A protein and the small-molecule ligand that binds it are described below.
Small molecule (SMILES): Cc1c(Sc2ccc(OC(F)(F)F)cc2)sc2nc(N)nc(N)c12

Sequence of chain 1.A:
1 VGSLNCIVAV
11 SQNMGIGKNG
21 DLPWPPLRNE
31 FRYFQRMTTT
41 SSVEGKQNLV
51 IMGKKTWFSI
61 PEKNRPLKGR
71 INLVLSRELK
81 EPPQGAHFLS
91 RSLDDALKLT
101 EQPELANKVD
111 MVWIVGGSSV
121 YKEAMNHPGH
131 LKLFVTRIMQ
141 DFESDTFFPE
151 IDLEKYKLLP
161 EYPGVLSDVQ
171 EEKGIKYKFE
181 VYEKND

Binding-site contacts:
Ligand atom NAB contacts residue VAL8 of chain 1.A at 3.4 Å (h-bond).
Ligand atom C4 contacts residue GLU30 of chain 1.A at 3.6 Å.
Ligand atom C5 contacts residue PHE34 of chain 1.A at 3.5 Å (hydrophobic).
Ligand atom CAX contacts residue ASN64 of chain 1.A at 3.4 Å.
Ligand atom NAB contacts residue ALA9 of chain 1.A at 3.6 Å (h-bond).
Ligand atom C4 contacts residue NDP1 of chain 1.B at 3.8 Å.
Ligand atom NAC contacts residue PHE34 of chain 1.A at 3.5 Å.
Ligand atom C2 contacts residue PHE34 of chain 1.A at 3.7 Å (hydrophobic).
Ligand atom NAB contacts residue GLU30 of chain 1.A at 2.7 Å (salt-bridge).
Ligand atom OAM contacts residue ASN64 of chain 1.A at 3.2 Å (h-bond).
Ligand atom N3 contacts residue GLU30 of chain 1.A at 2.7 Å (salt-bridge).
Ligand atom C6 contacts residue ILE7 of chain 1.A at 3.8 Å (hydrophobic).
Ligand atom FAD contacts residue ASN64 of chain 1.A at 3.2 Å.
Ligand atom CAA contacts residue NDP1 of chain 1.B at 3.5 Å.
Ligand atom CAA contacts residue VAL115 of chain 1.A at 3.5 Å (hydrophobic).
Ligand atom N1 contacts residue ALA9 of chain 1.A at 3.7 Å.
Ligand atom NAC contacts residue VAL115 of chain 1.A at 3.1 Å (h-bond).
Ligand atom N1 contacts residue PHE34 of chain 1.A at 3.5 Å.
Ligand atom CAI contacts residue PHE31 of chain 1.A at 3.4 Å (hydrophobic).
Ligand atom FAE contacts residue ASN64 of chain 1.A at 3.0 Å.
Ligand atom C6 contacts residue NDP1 of chain 1.B at 3.2 Å.
Ligand atom C6 contacts residue PHE34 of chain 1.A at 3.3 Å (hydrophobic).
Ligand atom NAC contacts residue ILE7 of chain 1.A at 2.9 Å (h-bond).
Ligand atom C5 contacts residue NDP1 of chain 1.B at 3.4 Å.
Ligand atom CAJ contacts residue PHE34 of chain 1.A at 3.6 Å (hydrophobic).
Ligand atom N1 contacts residue VAL8 of chain 1.A at 3.3 Å.
Ligand atom N1 contacts residue NDP1 of chain 1.B at 3.6 Å (h-bond).
Ligand atom N1 contacts residue ILE7 of chain 1.A at 3.6 Å.
Ligand atom CAG contacts residue PRO61 of chain 1.A at 3.6 Å (hydrophobic).
Ligand atom NAB contacts residue THR136 of chain 1.A at 3.7 Å.
Ligand atom FAF contacts residue PHE31 of chain 1.A at 3.6 Å.
Ligand atom C2 contacts residue GLU30 of chain 1.A at 3.6 Å.
Ligand atom NAC contacts residue TYR121 of chain 1.A at 3.5 Å (h-bond).
Ligand atom C2 contacts residue VAL8 of chain 1.A at 3.7 Å (hydrophobic).
Ligand atom NAC contacts residue NDP1 of chain 1.B at 3.5 Å (h-bond).
Ligand atom C2 contacts residue ALA9 of chain 1.A at 3.6 Å (hydrophobic).
Ligand atom CAH contacts residue LEU67 of chain 1.A at 3.8 Å (hydrophobic).
Ligand atom SAO contacts residue PHE31 of chain 1.A at 3.5 Å.
Ligand atom CAH contacts residue PHE34 of chain 1.A at 3.7 Å (hydrophobic).
Ligand atom CAR contacts residue PHE31 of chain 1.A at 3.5 Å (hydrophobic).